Sequence of chain 1.C:
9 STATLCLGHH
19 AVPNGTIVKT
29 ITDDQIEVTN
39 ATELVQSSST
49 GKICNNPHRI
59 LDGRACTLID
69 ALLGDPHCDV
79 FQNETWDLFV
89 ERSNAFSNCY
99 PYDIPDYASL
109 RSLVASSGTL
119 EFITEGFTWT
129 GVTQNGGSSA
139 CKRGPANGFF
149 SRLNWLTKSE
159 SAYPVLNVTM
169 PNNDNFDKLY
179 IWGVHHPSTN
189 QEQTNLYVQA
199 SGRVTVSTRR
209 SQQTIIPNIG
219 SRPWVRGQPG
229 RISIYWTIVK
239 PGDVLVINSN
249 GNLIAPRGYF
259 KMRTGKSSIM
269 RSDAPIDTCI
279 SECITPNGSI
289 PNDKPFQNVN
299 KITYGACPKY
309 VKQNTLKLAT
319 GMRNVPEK

This protein binds this small molecule.
Small molecule (SMILES): CC(=O)N[C@@H]1[C@@H](O[C@@H]2O[C@H](CO)[C@H](O)[C@H](O[C@]3(C(=O)O)C[C@H](O)[C@@H](NC(C)=O)[C@H]([C@H](O)[C@H](O)CO)O3)[C@H]2O)[C@H](O)[C@@H](CO)O[C@H]1O

Binding-site contacts:
Ligand atom C1 contacts residue SER136 of chain 1.C at 3.2 Å.
Ligand atom C5 contacts residue GLY135 of chain 1.C at 3.7 Å.
Ligand atom C7 contacts residue TRP153 of chain 1.C at 3.5 Å (hydrophobic).
Ligand atom O3 contacts residue GLN226 of chain 1.C at 3.5 Å (h-bond).
Ligand atom O9 contacts residue GLY228 of chain 1.C at 4.0 Å.
Ligand atom C11 contacts residue THR155 of chain 1.C at 3.9 Å.
Ligand atom C9 contacts residue TRP153 of chain 1.C at 3.6 Å (hydrophobic).
Ligand atom C8 contacts residue GLN226 of chain 1.C at 3.5 Å.
Ligand atom O9 contacts residue TYR98 of chain 1.C at 2.7 Å (h-bond).
Ligand atom C9 contacts residue GLU190 of chain 1.C at 3.3 Å.
Ligand atom O4 contacts residue GLN226 of chain 1.C at 3.5 Å (h-bond).
Ligand atom C8 contacts residue TYR98 of chain 1.C at 3.8 Å (hydrophobic).
Ligand atom O7 contacts residue LEU194 of chain 1.C at 3.5 Å.
Ligand atom C1 contacts residue GLN226 of chain 1.C at 3.2 Å.
Ligand atom O9 contacts residue HIS183 of chain 1.C at 3.5 Å (h-bond).
Ligand atom O9 contacts residue GLN226 of chain 1.C at 3.4 Å (h-bond).
Ligand atom O10 contacts residue LEU194 of chain 1.C at 3.8 Å.
Ligand atom O8 contacts residue GLN226 of chain 1.C at 2.7 Å (h-bond).
Ligand atom C11 contacts residue TRP153 of chain 1.C at 3.5 Å (hydrophobic).
Ligand atom O8 contacts residue TRP153 of chain 1.C at 3.7 Å.
Ligand atom C10 contacts residue GLY135 of chain 1.C at 3.7 Å.
Ligand atom C6 contacts residue GLU190 of chain 1.C at 3.7 Å.
Ligand atom O1A contacts residue GLN226 of chain 1.C at 4.0 Å.
Ligand atom O1B contacts residue SER136 of chain 1.C at 2.5 Å (h-bond).
Ligand atom C8 contacts residue TRP153 of chain 1.C at 3.8 Å (hydrophobic).
Ligand atom C9 contacts residue HIS183 of chain 1.C at 3.4 Å.
Ligand atom O1B contacts residue GLN226 of chain 1.C at 2.5 Å (h-bond).
Ligand atom C9 contacts residue TYR98 of chain 1.C at 3.1 Å (hydrophobic).
Ligand atom O9 contacts residue GLU190 of chain 1.C at 3.0 Å (salt-bridge).
Ligand atom N5 contacts residue GLY135 of chain 1.C at 2.9 Å (h-bond).
Ligand atom O1A contacts residue SER137 of chain 1.C at 2.8 Å (h-bond).
Ligand atom O6 contacts residue GLN226 of chain 1.C at 4.0 Å.
Ligand atom C2 contacts residue GLN226 of chain 1.C at 3.8 Å.
Ligand atom C4 contacts residue GLY135 of chain 1.C at 3.7 Å.
Ligand atom O8 contacts residue TYR98 of chain 1.C at 3.2 Å.
Ligand atom C1 contacts residue SER137 of chain 1.C at 3.7 Å.
Ligand atom C9 contacts residue GLN226 of chain 1.C at 4.1 Å.
Ligand atom O1B contacts residue SER137 of chain 1.C at 3.8 Å.
Ligand atom O1A contacts residue SER136 of chain 1.C at 3.2 Å.
Ligand atom C11 contacts residue GLY135 of chain 1.C at 3.8 Å.